Sequence of chain 22.A:
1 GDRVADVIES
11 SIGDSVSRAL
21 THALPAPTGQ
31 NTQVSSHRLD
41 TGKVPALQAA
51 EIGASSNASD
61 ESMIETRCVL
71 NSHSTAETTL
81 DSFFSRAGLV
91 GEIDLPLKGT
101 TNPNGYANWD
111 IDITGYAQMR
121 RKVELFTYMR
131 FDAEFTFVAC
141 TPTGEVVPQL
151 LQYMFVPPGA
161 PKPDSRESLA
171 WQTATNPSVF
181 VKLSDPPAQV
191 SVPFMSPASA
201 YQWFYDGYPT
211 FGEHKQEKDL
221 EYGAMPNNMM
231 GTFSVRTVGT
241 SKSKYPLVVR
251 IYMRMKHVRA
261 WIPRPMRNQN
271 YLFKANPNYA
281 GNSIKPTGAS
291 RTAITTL

Binding-site contacts:
Ligand atom C15 contacts residue VAL192 of chain 22.A at 3.2 Å (hydrophobic).
Ligand atom C3 contacts residue ASP112 of chain 22.A at 3.0 Å.
Ligand atom C15 contacts residue MET195 of chain 22.A at 3.8 Å (hydrophobic).
Ligand atom N2 contacts residue TRP203 of chain 22.A at 3.9 Å.
Ligand atom N1 contacts residue THR114 of chain 22.A at 4.0 Å.
Ligand atom C17 contacts residue PHE135 of chain 22.A at 3.9 Å (hydrophobic).
Ligand atom C13 contacts residue PHE135 of chain 22.A at 3.4 Å (hydrophobic).
Ligand atom C7 contacts residue ASN228 of chain 22.A at 3.8 Å.
Ligand atom O1 contacts residue MET195 of chain 22.A at 3.2 Å.
Ligand atom O2 contacts residue PHE137 of chain 22.A at 4.0 Å.
Ligand atom C17 contacts residue PHE155 of chain 22.A at 3.7 Å (hydrophobic).
Ligand atom C14 contacts residue PHE155 of chain 22.A at 3.9 Å (hydrophobic).
Ligand atom C13 contacts residue MET195 of chain 22.A at 3.9 Å (hydrophobic).
Ligand atom N5 contacts residue PHE137 of chain 22.A at 3.5 Å.
Ligand atom C14 contacts residue PHE135 of chain 22.A at 3.7 Å (hydrophobic).
Ligand atom C2 contacts residue ASP112 of chain 22.A at 2.8 Å.
Ligand atom C8 contacts residue TYR201 of chain 22.A at 3.3 Å (hydrophobic).
Ligand atom C19 contacts residue VAL192 of chain 22.A at 3.4 Å (hydrophobic).
Ligand atom C16 contacts residue PHE135 of chain 22.A at 3.4 Å (hydrophobic).
Ligand atom N5 contacts residue PHE233 of chain 22.A at 3.2 Å.
Ligand atom N1 contacts residue ASP112 of chain 22.A at 3.9 Å.
Ligand atom C13 contacts residue ILE111 of chain 22.A at 4.0 Å (hydrophobic).
Ligand atom O3 contacts residue ASP112 of chain 22.A at 3.6 Å.
Ligand atom N6 contacts residue ILE24 of chain 22.C at 3.9 Å.
Ligand atom C7 contacts residue TYR201 of chain 22.A at 3.8 Å (hydrophobic).
Ligand atom C16 contacts residue ILE111 of chain 22.A at 3.5 Å (hydrophobic).
Ligand atom N6 contacts residue PHE155 of chain 22.A at 3.8 Å.
Ligand atom C19 contacts residue ILE24 of chain 22.C at 3.5 Å (hydrophobic).
Ligand atom C16 contacts residue PHE155 of chain 22.A at 3.9 Å (hydrophobic).
Ligand atom C18 contacts residue PHE155 of chain 22.A at 3.9 Å (hydrophobic).
Ligand atom C5 contacts residue TRP203 of chain 22.A at 3.8 Å (hydrophobic).
Ligand atom O3 contacts residue ILE113 of chain 22.A at 3.0 Å (h-bond).
Ligand atom C22 contacts residue VAL179 of chain 22.A at 3.4 Å (hydrophobic).
Ligand atom C2 contacts residue THR114 of chain 22.A at 3.6 Å.
Ligand atom C4 contacts residue TRP203 of chain 22.A at 4.0 Å (hydrophobic).
Ligand atom C14 contacts residue MET195 of chain 22.A at 3.9 Å (hydrophobic).
Ligand atom N4 contacts residue TRP203 of chain 22.A at 3.6 Å (h-bond).
Ligand atom O2 contacts residue PHE233 of chain 22.A at 3.0 Å.
Ligand atom C9 contacts residue ILE113 of chain 22.A at 3.7 Å (hydrophobic).
Ligand atom C12 contacts residue MET195 of chain 22.A at 3.8 Å (hydrophobic).

A protein and the small-molecule ligand that binds it are described below.
Small molecule (SMILES): Cc1nc(-c2ccc(OCCCCCN3CCN(c4ccnc(N)c4)C3=O)cc2)no1

Sequence of chain 22.C:
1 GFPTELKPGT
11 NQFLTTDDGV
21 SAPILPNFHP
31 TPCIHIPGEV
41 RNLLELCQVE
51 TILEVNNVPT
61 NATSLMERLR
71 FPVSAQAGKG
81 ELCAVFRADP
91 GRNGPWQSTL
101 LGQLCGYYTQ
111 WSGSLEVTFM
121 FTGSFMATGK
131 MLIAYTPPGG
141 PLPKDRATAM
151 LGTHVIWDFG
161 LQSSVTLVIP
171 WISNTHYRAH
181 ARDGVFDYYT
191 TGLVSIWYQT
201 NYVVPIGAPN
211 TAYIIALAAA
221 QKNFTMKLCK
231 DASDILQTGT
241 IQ

Sequence of chain 23.C:
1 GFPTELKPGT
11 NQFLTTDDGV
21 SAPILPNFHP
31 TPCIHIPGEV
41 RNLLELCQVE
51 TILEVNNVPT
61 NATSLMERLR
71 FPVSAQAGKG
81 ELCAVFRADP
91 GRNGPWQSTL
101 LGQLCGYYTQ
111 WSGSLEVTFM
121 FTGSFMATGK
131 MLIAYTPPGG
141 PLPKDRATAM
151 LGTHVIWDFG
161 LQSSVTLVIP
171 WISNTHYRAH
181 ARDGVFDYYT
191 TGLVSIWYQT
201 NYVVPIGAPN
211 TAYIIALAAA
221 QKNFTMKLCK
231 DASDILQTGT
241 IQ